This protein binds this small molecule.
Small molecule (SMILES): CC(=O)N[C@H]1[C@H](O[C@H]2[C@H](O)[C@@H](NC(C)=O)CO[C@@H]2CO)O[C@H](CO)[C@@H](O)[C@@H]1O

Sequence of chain 1.C:
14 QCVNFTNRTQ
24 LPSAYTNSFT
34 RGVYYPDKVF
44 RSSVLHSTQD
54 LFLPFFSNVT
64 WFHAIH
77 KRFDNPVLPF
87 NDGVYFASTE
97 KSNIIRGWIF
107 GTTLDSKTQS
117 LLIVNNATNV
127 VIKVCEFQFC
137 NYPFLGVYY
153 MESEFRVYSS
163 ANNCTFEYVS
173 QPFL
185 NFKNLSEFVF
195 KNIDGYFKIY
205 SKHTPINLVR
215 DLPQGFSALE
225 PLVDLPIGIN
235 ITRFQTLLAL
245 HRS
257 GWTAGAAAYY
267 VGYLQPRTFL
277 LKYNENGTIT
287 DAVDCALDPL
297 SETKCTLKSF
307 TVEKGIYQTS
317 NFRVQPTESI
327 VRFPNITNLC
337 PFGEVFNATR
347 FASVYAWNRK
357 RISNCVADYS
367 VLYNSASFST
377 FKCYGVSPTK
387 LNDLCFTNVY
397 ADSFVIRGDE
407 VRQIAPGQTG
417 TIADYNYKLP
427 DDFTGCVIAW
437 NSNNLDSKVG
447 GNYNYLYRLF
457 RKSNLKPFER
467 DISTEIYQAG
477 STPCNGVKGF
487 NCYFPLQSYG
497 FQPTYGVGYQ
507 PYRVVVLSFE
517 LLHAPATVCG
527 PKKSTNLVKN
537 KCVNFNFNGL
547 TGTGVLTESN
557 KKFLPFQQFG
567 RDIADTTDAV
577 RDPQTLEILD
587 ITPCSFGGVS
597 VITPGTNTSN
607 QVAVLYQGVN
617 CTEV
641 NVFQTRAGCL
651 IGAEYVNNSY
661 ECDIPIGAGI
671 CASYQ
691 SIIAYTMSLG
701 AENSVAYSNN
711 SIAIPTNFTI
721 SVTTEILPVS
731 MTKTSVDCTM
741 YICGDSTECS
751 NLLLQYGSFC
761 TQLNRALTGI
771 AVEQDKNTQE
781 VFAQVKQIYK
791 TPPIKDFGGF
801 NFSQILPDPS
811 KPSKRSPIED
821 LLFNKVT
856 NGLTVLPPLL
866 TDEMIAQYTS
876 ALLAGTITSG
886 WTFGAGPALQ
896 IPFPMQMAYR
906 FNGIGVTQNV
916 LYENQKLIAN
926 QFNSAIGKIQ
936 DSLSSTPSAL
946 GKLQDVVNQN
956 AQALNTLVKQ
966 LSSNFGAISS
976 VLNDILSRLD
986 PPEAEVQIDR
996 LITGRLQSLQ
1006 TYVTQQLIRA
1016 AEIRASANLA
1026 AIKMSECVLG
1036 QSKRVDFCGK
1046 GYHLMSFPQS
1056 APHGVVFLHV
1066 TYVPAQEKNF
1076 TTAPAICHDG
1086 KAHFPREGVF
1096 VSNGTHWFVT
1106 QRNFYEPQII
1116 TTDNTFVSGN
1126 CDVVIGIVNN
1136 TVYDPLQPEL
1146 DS

Binding-site contacts:
Ligand atom C1 contacts residue HIS1101 of chain 1.C at 4.3 Å.
Ligand atom O5 contacts residue HIS1101 of chain 1.C at 4.3 Å.
Ligand atom C2 contacts residue ASN1098 of chain 1.C at 2.5 Å.
Ligand atom O3 contacts residue THR1100 of chain 1.C at 4.3 Å.
Ligand atom C3 contacts residue HIS1101 of chain 1.C at 3.6 Å.
Ligand atom C4 contacts residue HIS1101 of chain 1.C at 3.8 Å.
Ligand atom N2 contacts residue THR1100 of chain 1.C at 3.1 Å (h-bond).
Ligand atom C8 contacts residue ASN1098 of chain 1.C at 3.7 Å.
Ligand atom O5 contacts residue ASN1098 of chain 1.C at 2.4 Å (h-bond).
Ligand atom C7 contacts residue THR1100 of chain 1.C at 4.0 Å.
Ligand atom C8 contacts residue THR1100 of chain 1.C at 3.9 Å.
Ligand atom C3 contacts residue ASN1098 of chain 1.C at 3.8 Å.
Ligand atom C4 contacts residue ASN1098 of chain 1.C at 4.2 Å.
Ligand atom C1 contacts residue PHE1103 of chain 1.C at 4.2 Å (hydrophobic).
Ligand atom C5 contacts residue HIS1101 of chain 1.C at 3.5 Å.
Ligand atom C3 contacts residue THR1100 of chain 1.C at 3.9 Å.
Ligand atom O4 contacts residue HIS1101 of chain 1.C at 3.6 Å (h-bond).
Ligand atom C1 contacts residue THR1100 of chain 1.C at 4.3 Å.
Ligand atom C7 contacts residue HIS1101 of chain 1.C at 4.1 Å.
Ligand atom O7 contacts residue HIS1101 of chain 1.C at 3.2 Å.
Ligand atom C5 contacts residue ASN1098 of chain 1.C at 3.7 Å.
Ligand atom O7 contacts residue ASN1098 of chain 1.C at 3.6 Å (h-bond).
Ligand atom N2 contacts residue ASN1098 of chain 1.C at 2.9 Å (h-bond).
Ligand atom C2 contacts residue THR1100 of chain 1.C at 3.9 Å.
Ligand atom C5 contacts residue PHE1103 of chain 1.C at 3.8 Å (hydrophobic).
Ligand atom C7 contacts residue ASN1098 of chain 1.C at 3.4 Å.
Ligand atom O5 contacts residue PHE1103 of chain 1.C at 3.8 Å.
Ligand atom C6 contacts residue HIS1101 of chain 1.C at 4.4 Å.
Ligand atom C8 contacts residue GLY1099 of chain 1.C at 4.5 Å.
Ligand atom C6 contacts residue PHE1103 of chain 1.C at 3.6 Å (hydrophobic).
Ligand atom C1 contacts residue ASN1098 of chain 1.C at 1.4 Å.